The small molecule below binds the protein below.
Small molecule (SMILES): CCCCO

Sequence of chain 1.G:
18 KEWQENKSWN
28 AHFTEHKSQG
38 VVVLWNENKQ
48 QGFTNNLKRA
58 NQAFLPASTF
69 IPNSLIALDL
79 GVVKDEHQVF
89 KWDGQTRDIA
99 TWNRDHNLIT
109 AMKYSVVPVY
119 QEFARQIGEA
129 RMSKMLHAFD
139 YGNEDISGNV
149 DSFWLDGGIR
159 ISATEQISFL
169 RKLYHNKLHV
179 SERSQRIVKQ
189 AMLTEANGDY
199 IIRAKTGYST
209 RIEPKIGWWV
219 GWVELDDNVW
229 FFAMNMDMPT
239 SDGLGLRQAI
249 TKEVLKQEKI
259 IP

Binding-site contacts:
Ligand atom OH contacts residue GLU44 of chain 1.G at 4.4 Å.
Ligand atom C4 contacts residue LYS175 of chain 1.G at 3.7 Å.
Ligand atom C4 contacts residue HIS173 of chain 1.G at 3.9 Å.
Ligand atom OH contacts residue HIS173 of chain 1.G at 3.8 Å.
Ligand atom C4 contacts residue ARG169 of chain 1.G at 4.5 Å.
Ligand atom C2 contacts residue ARG169 of chain 1.G at 4.2 Å.
Ligand atom OH contacts residue ARG169 of chain 1.G at 4.0 Å.
Ligand atom C2 contacts residue LYS170 of chain 1.G at 4.0 Å.
Ligand atom C1 contacts residue LYS170 of chain 1.G at 4.1 Å.
Ligand atom C3 contacts residue HIS173 of chain 1.G at 4.3 Å.
Ligand atom C2 contacts residue LYS175 of chain 1.G at 4.2 Å.
Ligand atom C3 contacts residue ARG169 of chain 1.G at 3.6 Å.